The small molecule below binds the protein below.
Small molecule (SMILES): COc1cccc(Cc2c[nH]c3ncccc23)c1

Binding-site contacts:
Ligand atom N7 contacts residue ALA49 of chain 1.A at 3.3 Å.
Ligand atom C8 contacts residue GLU99 of chain 1.A at 3.7 Å.
Ligand atom C17 contacts residue VAL98 of chain 1.A at 3.9 Å (hydrophobic).
Ligand atom C18 contacts residue LYS51 of chain 1.A at 4.0 Å.
Ligand atom C15 contacts residue MET72 of chain 1.A at 3.8 Å (hydrophobic).
Ligand atom N5 contacts residue TYR100 of chain 1.A at 3.8 Å.
Ligand atom N7 contacts residue LEU167 of chain 1.A at 3.9 Å.
Ligand atom C3 contacts residue LEU21 of chain 1.A at 4.1 Å (hydrophobic).
Ligand atom N7 contacts residue VAL98 of chain 1.A at 4.0 Å.
Ligand atom C1 contacts residue LEU167 of chain 1.A at 3.5 Å (hydrophobic).
Ligand atom C10 contacts residue PHE26 of chain 1.A at 3.4 Å (hydrophobic).
Ligand atom C6 contacts residue GLU99 of chain 1.A at 3.9 Å.
Ligand atom C4 contacts residue LEU21 of chain 1.A at 4.0 Å (hydrophobic).
Ligand atom C6 contacts residue ALA101 of chain 1.A at 3.9 Å (hydrophobic).
Ligand atom O14 contacts residue ASP178 of chain 1.A at 3.0 Å (salt-bridge).
Ligand atom C4 contacts residue TYR100 of chain 1.A at 4.1 Å (hydrophobic).
Ligand atom C15 contacts residue ASP178 of chain 1.A at 3.4 Å.
Ligand atom C2 contacts residue PHE26 of chain 1.A at 4.1 Å (hydrophobic).
Ligand atom C8 contacts residue VAL98 of chain 1.A at 3.6 Å (hydrophobic).
Ligand atom N7 contacts residue GLU99 of chain 1.A at 2.9 Å (salt-bridge).
Ligand atom C17 contacts residue LYS51 of chain 1.A at 3.7 Å.
Ligand atom C13 contacts residue ILE82 of chain 1.A at 4.0 Å (hydrophobic).
Ligand atom C12 contacts residue ASP178 of chain 1.A at 3.7 Å.
Ligand atom C4 contacts residue ALA101 of chain 1.A at 3.2 Å (hydrophobic).
Ligand atom C15 contacts residue ILE82 of chain 1.A at 3.8 Å (hydrophobic).
Ligand atom C8 contacts residue LEU167 of chain 1.A at 3.9 Å (hydrophobic).
Ligand atom C13 contacts residue ASP178 of chain 1.A at 3.5 Å.
Ligand atom C8 contacts residue ALA49 of chain 1.A at 3.7 Å (hydrophobic).
Ligand atom C16 contacts residue ASP178 of chain 1.A at 4.1 Å.
Ligand atom N5 contacts residue ALA101 of chain 1.A at 3.0 Å (h-bond).
Ligand atom C6 contacts residue LEU167 of chain 1.A at 3.8 Å (hydrophobic).
Ligand atom C6 contacts residue ALA49 of chain 1.A at 3.8 Å (hydrophobic).
Ligand atom C2 contacts residue LEU167 of chain 1.A at 4.0 Å (hydrophobic).
Ligand atom C15 contacts residue PHE179 of chain 1.A at 3.9 Å (hydrophobic).
Ligand atom O14 contacts residue ALA177 of chain 1.A at 3.5 Å.
Ligand atom C9 contacts residue LEU167 of chain 1.A at 3.6 Å (hydrophobic).
Ligand atom C15 contacts residue ALA177 of chain 1.A at 4.1 Å (hydrophobic).
Ligand atom O14 contacts residue ILE82 of chain 1.A at 3.7 Å.
Ligand atom C18 contacts residue VAL98 of chain 1.A at 4.0 Å (hydrophobic).
Ligand atom C12 contacts residue ALA177 of chain 1.A at 3.9 Å (hydrophobic).

Sequence of chain 1.A:
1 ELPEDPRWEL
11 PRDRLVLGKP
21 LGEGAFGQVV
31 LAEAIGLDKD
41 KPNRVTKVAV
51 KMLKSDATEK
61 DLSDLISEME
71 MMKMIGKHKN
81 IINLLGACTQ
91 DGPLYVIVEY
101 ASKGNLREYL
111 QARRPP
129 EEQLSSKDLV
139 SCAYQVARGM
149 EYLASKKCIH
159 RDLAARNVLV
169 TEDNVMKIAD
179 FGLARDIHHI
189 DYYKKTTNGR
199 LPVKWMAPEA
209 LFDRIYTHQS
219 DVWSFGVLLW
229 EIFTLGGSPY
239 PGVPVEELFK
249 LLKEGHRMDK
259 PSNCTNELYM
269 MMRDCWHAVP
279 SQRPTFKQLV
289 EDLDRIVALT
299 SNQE